This small molecule binds to this protein.
Small molecule (SMILES): OC[C@@H]1O[C@@H](O)[C@@H](O)[C@H]1O

Binding-site contacts:
Ligand atom C4 contacts residue ASP23 of chain 3.A at 3.6 Å.
Ligand atom O5 contacts residue TRP66 of chain 2.A at 3.5 Å (h-bond).
Ligand atom O5 contacts residue ASP23 of chain 3.A at 2.8 Å (salt-bridge).
Ligand atom O3 contacts residue ASN63 of chain 2.A at 3.0 Å (h-bond).
Ligand atom C4 contacts residue ARG20 of chain 3.A at 4.3 Å.
Ligand atom C3 contacts residue SER67 of chain 2.A at 4.3 Å.
Ligand atom C2 contacts residue ASN63 of chain 2.A at 3.2 Å.
Ligand atom O4 contacts residue TRP66 of chain 2.A at 4.3 Å.
Ligand atom C5 contacts residue TRP66 of chain 2.A at 3.8 Å (hydrophobic).
Ligand atom C1 contacts residue SER67 of chain 2.A at 3.4 Å.
Ligand atom O3 contacts residue ARG20 of chain 3.A at 3.2 Å.
Ligand atom O2 contacts residue ASN63 of chain 2.A at 3.3 Å.
Ligand atom O1 contacts residue SER67 of chain 2.A at 4.2 Å.
Ligand atom O2 contacts residue SER67 of chain 2.A at 4.0 Å.
Ligand atom C5 contacts residue ASP23 of chain 3.A at 3.2 Å.
Ligand atom C4 contacts residue ASN63 of chain 2.A at 4.4 Å.
Ligand atom C2 contacts residue SER67 of chain 2.A at 3.4 Å.
Ligand atom O5 contacts residue ARG27 of chain 3.A at 3.9 Å.
Ligand atom O4 contacts residue ASP23 of chain 3.A at 3.8 Å.
Ligand atom C2 contacts residue TRP66 of chain 2.A at 4.5 Å (hydrophobic).
Ligand atom C1 contacts residue TRP66 of chain 2.A at 4.0 Å (hydrophobic).
Ligand atom C3 contacts residue ARG20 of chain 3.A at 4.2 Å.
Ligand atom C3 contacts residue ASN63 of chain 2.A at 2.9 Å.

Sequence of chain 3.A:
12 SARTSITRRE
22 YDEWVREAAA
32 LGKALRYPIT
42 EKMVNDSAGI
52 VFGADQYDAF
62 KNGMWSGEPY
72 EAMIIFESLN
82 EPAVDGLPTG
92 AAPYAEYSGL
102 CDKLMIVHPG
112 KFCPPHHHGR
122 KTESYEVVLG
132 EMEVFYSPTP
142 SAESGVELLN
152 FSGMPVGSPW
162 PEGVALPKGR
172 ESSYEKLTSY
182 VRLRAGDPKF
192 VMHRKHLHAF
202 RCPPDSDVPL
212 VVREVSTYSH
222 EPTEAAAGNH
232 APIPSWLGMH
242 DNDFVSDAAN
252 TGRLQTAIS

Sequence of chain 2.A:
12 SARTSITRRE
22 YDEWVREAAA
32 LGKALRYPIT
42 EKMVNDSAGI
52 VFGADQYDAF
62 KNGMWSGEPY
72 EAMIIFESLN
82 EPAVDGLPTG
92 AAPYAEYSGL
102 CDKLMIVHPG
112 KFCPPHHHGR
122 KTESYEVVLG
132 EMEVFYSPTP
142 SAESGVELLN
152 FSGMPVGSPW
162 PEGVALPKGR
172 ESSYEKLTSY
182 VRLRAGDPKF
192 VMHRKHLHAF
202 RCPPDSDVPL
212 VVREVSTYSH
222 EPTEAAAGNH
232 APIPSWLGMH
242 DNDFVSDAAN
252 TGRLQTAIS